Sequence of chain 1.D:
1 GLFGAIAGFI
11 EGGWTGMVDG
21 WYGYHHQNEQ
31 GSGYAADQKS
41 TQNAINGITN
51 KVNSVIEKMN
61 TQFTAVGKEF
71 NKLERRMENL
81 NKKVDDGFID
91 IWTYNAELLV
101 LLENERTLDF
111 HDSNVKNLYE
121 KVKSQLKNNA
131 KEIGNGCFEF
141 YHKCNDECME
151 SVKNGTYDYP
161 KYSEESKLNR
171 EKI

Binding-site contacts:
Ligand atom O5 contacts residue THR156 of chain 1.D at 4.4 Å.
Ligand atom O6 contacts residue GLU147 of chain 1.D at 3.0 Å (salt-bridge).
Ligand atom C2 contacts residue ASN154 of chain 1.D at 2.4 Å.
Ligand atom C6 contacts residue GLU150 of chain 1.D at 4.4 Å.
Ligand atom O6 contacts residue SER151 of chain 1.D at 2.6 Å (h-bond).
Ligand atom C1 contacts residue THR156 of chain 1.D at 4.1 Å.
Ligand atom N2 contacts residue ASN154 of chain 1.D at 2.8 Å (h-bond).
Ligand atom O5 contacts residue GLU150 of chain 1.D at 3.6 Å.
Ligand atom C6 contacts residue SER151 of chain 1.D at 3.9 Å.
Ligand atom C7 contacts residue ASN154 of chain 1.D at 3.2 Å.
Ligand atom O5 contacts residue ASN154 of chain 1.D at 2.4 Å (h-bond).
Ligand atom C6 contacts residue GLU147 of chain 1.D at 3.5 Å.
Ligand atom C3 contacts residue ASN154 of chain 1.D at 3.7 Å.
Ligand atom C5 contacts residue GLU147 of chain 1.D at 4.4 Å.
Ligand atom C1 contacts residue ASN154 of chain 1.D at 1.4 Å.
Ligand atom C1 contacts residue GLU150 of chain 1.D at 4.2 Å.
Ligand atom C1 contacts residue SER151 of chain 1.D at 4.3 Å.
Ligand atom O7 contacts residue ASN154 of chain 1.D at 3.2 Å (h-bond).
Ligand atom C5 contacts residue ASN154 of chain 1.D at 3.7 Å.
Ligand atom C5 contacts residue SER151 of chain 1.D at 4.1 Å.
Ligand atom C4 contacts residue ASN154 of chain 1.D at 4.2 Å.
Ligand atom O5 contacts residue SER151 of chain 1.D at 3.6 Å.
Ligand atom C8 contacts residue ASN154 of chain 1.D at 4.3 Å.
Ligand atom O6 contacts residue GLU150 of chain 1.D at 3.1 Å.

The protein below binds the small molecule below.
Small molecule (SMILES): CC(=O)N[C@@H]1[C@@H](O)[C@H](O)[C@@H](CO)O[C@H]1O